Binding-site contacts:
Ligand atom C5 contacts residue ASN265 of chain 1.E at 3.6 Å.
Ligand atom C7 contacts residue ASN265 of chain 1.E at 3.2 Å.
Ligand atom O5 contacts residue ARG412 of chain 1.E at 4.0 Å.
Ligand atom O7 contacts residue ASN301 of chain 1.E at 4.1 Å.
Ligand atom N2 contacts residue ASN265 of chain 1.E at 2.9 Å (h-bond).
Ligand atom O7 contacts residue ASN265 of chain 1.E at 3.1 Å (h-bond).
Ligand atom C4 contacts residue ASN265 of chain 1.E at 4.2 Å.
Ligand atom C1 contacts residue GLN263 of chain 1.E at 4.2 Å.
Ligand atom C8 contacts residue ASN301 of chain 1.E at 4.1 Å.
Ligand atom C5 contacts residue GLN263 of chain 1.E at 4.3 Å.
Ligand atom C6 contacts residue ARG412 of chain 1.E at 3.7 Å.
Ligand atom C3 contacts residue ASN265 of chain 1.E at 3.8 Å.
Ligand atom C2 contacts residue ASN265 of chain 1.E at 2.4 Å.
Ligand atom C8 contacts residue SER303 of chain 1.E at 3.8 Å.
Ligand atom C1 contacts residue ASN265 of chain 1.E at 1.4 Å.
Ligand atom C8 contacts residue VAL302 of chain 1.E at 4.4 Å (hydrophobic).
Ligand atom C8 contacts residue ASN265 of chain 1.E at 4.3 Å.
Ligand atom O7 contacts residue NAG1 of chain 1.RA at 3.8 Å.
Ligand atom O6 contacts residue ARG412 of chain 1.E at 3.0 Å (salt-bridge).
Ligand atom O5 contacts residue ASN265 of chain 1.E at 2.3 Å (h-bond).

A protein and the small-molecule ligand that binds it are described below.
Small molecule (SMILES): CC(=O)N[C@@H]1[C@@H](O)[C@H](O)[C@@H](CO)O[C@H]1O

Sequence of chain 1.E:
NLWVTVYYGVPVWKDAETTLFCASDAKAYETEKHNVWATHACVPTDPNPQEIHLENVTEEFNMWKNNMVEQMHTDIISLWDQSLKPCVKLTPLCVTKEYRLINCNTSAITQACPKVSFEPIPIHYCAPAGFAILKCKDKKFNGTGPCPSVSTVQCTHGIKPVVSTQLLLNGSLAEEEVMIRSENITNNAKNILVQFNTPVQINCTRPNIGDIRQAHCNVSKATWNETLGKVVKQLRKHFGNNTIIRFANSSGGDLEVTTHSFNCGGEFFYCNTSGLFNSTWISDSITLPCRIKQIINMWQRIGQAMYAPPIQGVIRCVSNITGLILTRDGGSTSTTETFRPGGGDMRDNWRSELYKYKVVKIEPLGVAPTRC